A protein and the small-molecule ligand that binds it are described below.
Small molecule (SMILES): CC(=O)N[C@@H]1[C@@H](O)[C@H](O)[C@@H](CO)O[C@H]1O

Binding-site contacts:
Ligand atom C4 contacts residue ASN211 of chain 1.A at 4.2 Å.
Ligand atom O5 contacts residue LYS199 of chain 1.A at 4.2 Å.
Ligand atom C2 contacts residue ASN211 of chain 1.A at 2.5 Å.
Ligand atom O5 contacts residue ASN211 of chain 1.A at 2.4 Å (h-bond).
Ligand atom O7 contacts residue ASN211 of chain 1.A at 3.5 Å (h-bond).
Ligand atom C5 contacts residue ASN211 of chain 1.A at 3.7 Å.
Ligand atom C3 contacts residue ASN211 of chain 1.A at 3.8 Å.
Ligand atom C8 contacts residue ASN211 of chain 1.A at 3.7 Å.
Ligand atom C1 contacts residue HIS55 of chain 1.A at 4.1 Å.
Ligand atom N2 contacts residue ASN211 of chain 1.A at 2.8 Å (h-bond).
Ligand atom C7 contacts residue ASN211 of chain 1.A at 3.3 Å.
Ligand atom C1 contacts residue ASN211 of chain 1.A at 1.4 Å.
Ligand atom O6 contacts residue LYS199 of chain 1.A at 3.8 Å.

Sequence of chain 1.A:
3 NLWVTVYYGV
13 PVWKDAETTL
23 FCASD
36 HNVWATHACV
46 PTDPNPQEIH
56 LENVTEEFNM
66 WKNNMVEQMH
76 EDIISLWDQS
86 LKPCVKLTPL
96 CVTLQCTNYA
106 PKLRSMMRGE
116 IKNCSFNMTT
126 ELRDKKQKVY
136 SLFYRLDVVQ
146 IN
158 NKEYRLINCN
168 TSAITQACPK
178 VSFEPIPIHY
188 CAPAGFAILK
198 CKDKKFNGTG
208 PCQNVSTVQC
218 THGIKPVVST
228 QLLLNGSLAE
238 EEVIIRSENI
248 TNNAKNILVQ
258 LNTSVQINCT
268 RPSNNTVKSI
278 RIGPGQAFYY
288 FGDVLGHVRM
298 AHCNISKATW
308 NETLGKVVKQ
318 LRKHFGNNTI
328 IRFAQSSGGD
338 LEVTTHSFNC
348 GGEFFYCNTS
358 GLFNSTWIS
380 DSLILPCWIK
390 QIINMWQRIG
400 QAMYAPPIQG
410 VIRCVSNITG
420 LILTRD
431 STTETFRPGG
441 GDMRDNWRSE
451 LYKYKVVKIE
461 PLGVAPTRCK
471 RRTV